Sequence of chain 1.B:
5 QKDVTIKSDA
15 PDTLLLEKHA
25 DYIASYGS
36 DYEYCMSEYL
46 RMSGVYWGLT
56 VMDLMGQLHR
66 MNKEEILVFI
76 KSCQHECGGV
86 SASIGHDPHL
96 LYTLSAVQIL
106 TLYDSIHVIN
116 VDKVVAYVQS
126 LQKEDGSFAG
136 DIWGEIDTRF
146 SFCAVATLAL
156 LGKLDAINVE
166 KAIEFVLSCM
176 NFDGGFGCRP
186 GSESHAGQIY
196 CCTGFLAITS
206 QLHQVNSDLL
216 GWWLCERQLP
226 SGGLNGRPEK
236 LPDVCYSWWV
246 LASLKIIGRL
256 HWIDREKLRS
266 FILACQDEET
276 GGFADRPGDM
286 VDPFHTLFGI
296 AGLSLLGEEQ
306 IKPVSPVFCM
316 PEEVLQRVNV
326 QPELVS

Sequence of chain 1.A:
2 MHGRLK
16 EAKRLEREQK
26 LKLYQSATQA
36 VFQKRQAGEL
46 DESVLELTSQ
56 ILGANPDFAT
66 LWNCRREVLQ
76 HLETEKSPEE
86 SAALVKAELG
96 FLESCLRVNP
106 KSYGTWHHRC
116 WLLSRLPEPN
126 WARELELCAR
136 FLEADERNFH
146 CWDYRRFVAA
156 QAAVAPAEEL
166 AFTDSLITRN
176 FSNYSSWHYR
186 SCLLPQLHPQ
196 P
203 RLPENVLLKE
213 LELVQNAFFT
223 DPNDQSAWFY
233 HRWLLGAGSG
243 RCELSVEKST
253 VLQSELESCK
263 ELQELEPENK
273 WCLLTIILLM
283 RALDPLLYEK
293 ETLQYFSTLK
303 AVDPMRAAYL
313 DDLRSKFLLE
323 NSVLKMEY

Binding-site contacts:
Ligand atom C11 contacts residue ARG144 of chain 1.B at 4.3 Å.
Ligand atom C20 contacts residue CYS314 of chain 1.B at 4.0 Å (hydrophobic).
Ligand atom C17 contacts residue TRP244 of chain 1.B at 4.2 Å (hydrophobic).
Ligand atom C19 contacts residue TYR195 of chain 1.B at 3.6 Å (hydrophobic).
Ligand atom C6 contacts residue TRP244 of chain 1.B at 3.6 Å (hydrophobic).
Ligand atom C11 contacts residue CYS196 of chain 1.B at 4.3 Å (hydrophobic).
Ligand atom C19 contacts residue TYR51 of chain 1.B at 3.8 Å (hydrophobic).
Ligand atom C8 contacts residue GLY192 of chain 1.B at 3.4 Å.
Ligand atom C20 contacts residue TRP243 of chain 1.B at 4.0 Å (hydrophobic).
Ligand atom C9 contacts residue GLY192 of chain 1.B at 3.9 Å.
Ligand atom C20 contacts residue TYR195 of chain 1.B at 4.0 Å (hydrophobic).
Ligand atom C15 contacts residue PHE147 of chain 1.B at 3.7 Å (hydrophobic).
Ligand atom C18 contacts residue TYR195 of chain 1.B at 3.9 Å (hydrophobic).
Ligand atom C9 contacts residue GLN193 of chain 1.B at 4.0 Å.
Ligand atom C9 contacts residue TYR108 of chain 1.A at 4.2 Å (hydrophobic).
Ligand atom C6 contacts residue GLY192 of chain 1.B at 4.2 Å.
Ligand atom C17 contacts residue TYR195 of chain 1.B at 4.1 Å (hydrophobic).
Ligand atom C10 contacts residue CYS196 of chain 1.B at 4.0 Å (hydrophobic).
Ligand atom C7 contacts residue TRP244 of chain 1.B at 3.4 Å (hydrophobic).
Ligand atom C14 contacts residue ARG144 of chain 1.B at 4.3 Å.
Ligand atom C7 contacts residue GLY192 of chain 1.B at 3.6 Å.
Ligand atom C14 contacts residue LEU96 of chain 1.B at 3.5 Å (hydrophobic).
Ligand atom C11 contacts residue TRP244 of chain 1.B at 3.7 Å (hydrophobic).
Ligand atom C19 contacts residue PHE147 of chain 1.B at 3.9 Å (hydrophobic).
Ligand atom C16 contacts residue LEU99 of chain 1.B at 4.0 Å (hydrophobic).
Ligand atom C16 contacts residue PHE147 of chain 1.B at 4.0 Å (hydrophobic).
Ligand atom C6 contacts residue HIS190 of chain 1.B at 4.2 Å.
Ligand atom C20 contacts residue TYR51 of chain 1.B at 4.2 Å (hydrophobic).
Ligand atom C20 contacts residue TRP244 of chain 1.B at 3.8 Å (hydrophobic).
Ligand atom C10 contacts residue TRP244 of chain 1.B at 4.2 Å (hydrophobic).
Ligand atom C12 contacts residue TRP244 of chain 1.B at 3.8 Å (hydrophobic).
Ligand atom C9 contacts residue ARG144 of chain 1.B at 4.1 Å.
Ligand atom C19 contacts residue PHE313 of chain 1.B at 4.1 Å (hydrophobic).
Ligand atom C13 contacts residue CYS196 of chain 1.B at 4.0 Å (hydrophobic).
Ligand atom C12 contacts residue CYS196 of chain 1.B at 3.6 Å (hydrophobic).
Ligand atom C15 contacts residue CYS196 of chain 1.B at 4.0 Å (hydrophobic).
Ligand atom C10 contacts residue GLY192 of chain 1.B at 3.4 Å.
Ligand atom C19 contacts residue GLN103 of chain 1.B at 3.4 Å.
Ligand atom C20 contacts residue PHE293 of chain 1.B at 3.8 Å (hydrophobic).
Ligand atom C10 contacts residue ARG144 of chain 1.B at 4.3 Å.

A small-molecule ligand and the protein it binds are described below.
Small molecule (SMILES): C/C=C(\C)CC/C=C(\C)CC/C=C(\C)CCC=C(C)C